Binding-site contacts:
Ligand atom O1B contacts residue TYR324 of chain 2.A at 3.4 Å (h-bond).
Ligand atom NH1 contacts residue ARG75 of chain 2.A at 3.3 Å (salt-bridge).
Ligand atom O1A contacts residue TYR324 of chain 2.A at 3.4 Å (h-bond).
Ligand atom C11 contacts residue TRP98 of chain 2.A at 3.7 Å (hydrophobic).
Ligand atom C3 contacts residue TYR324 of chain 2.A at 3.1 Å (hydrophobic).
Ligand atom O8 contacts residue GLU196 of chain 2.A at 2.7 Å (salt-bridge).
Ligand atom NE contacts residue ASP70 of chain 2.A at 2.9 Å (salt-bridge).
Ligand atom O8 contacts residue GLU197 of chain 2.A at 3.8 Å.
Ligand atom C4 contacts residue TYR324 of chain 2.A at 3.8 Å (hydrophobic).
Ligand atom O1B contacts residue ARG290 of chain 2.A at 2.8 Å (salt-bridge).
Ligand atom NE contacts residue GLU38 of chain 2.A at 3.3 Å (salt-bridge).
Ligand atom O6 contacts residue TYR324 of chain 2.A at 3.2 Å (h-bond).
Ligand atom C1 contacts residue ARG290 of chain 2.A at 3.5 Å.
Ligand atom O9 contacts residue GLU196 of chain 2.A at 2.6 Å (salt-bridge).
Ligand atom O8 contacts residue ARG212 of chain 2.A at 3.4 Å.
Ligand atom O1B contacts residue ARG212 of chain 2.A at 3.3 Å (salt-bridge).
Ligand atom C11 contacts residue ILE142 of chain 2.A at 3.8 Å (hydrophobic).
Ligand atom C2 contacts residue TYR324 of chain 2.A at 2.8 Å (hydrophobic).
Ligand atom O9 contacts residue ALA166 of chain 2.A at 3.4 Å.
Ligand atom C9 contacts residue GLU196 of chain 2.A at 3.4 Å.
Ligand atom CZ contacts residue TRP98 of chain 2.A at 3.5 Å (hydrophobic).
Ligand atom O1A contacts residue ARG37 of chain 2.A at 2.8 Å (salt-bridge).
Ligand atom C8 contacts residue ARG212 of chain 2.A at 3.5 Å.
Ligand atom NH1 contacts residue ASP70 of chain 2.A at 2.9 Å (salt-bridge).
Ligand atom NH2 contacts residue GLU147 of chain 2.A at 3.0 Å (salt-bridge).
Ligand atom O1A contacts residue ARG290 of chain 2.A at 2.9 Å (salt-bridge).
Ligand atom NH2 contacts residue TRP98 of chain 2.A at 3.1 Å (h-bond).
Ligand atom C8 contacts residue GLU196 of chain 2.A at 3.5 Å.
Ligand atom NH1 contacts residue TRP98 of chain 2.A at 2.9 Å (h-bond).
Ligand atom O9 contacts residue ARG144 of chain 2.A at 3.4 Å (salt-bridge).
Ligand atom O10 contacts residue ASP70 of chain 2.A at 3.5 Å.
Ligand atom C3 contacts residue GLU38 of chain 2.A at 3.6 Å.
Ligand atom CZ contacts residue GLU38 of chain 2.A at 3.7 Å.
Ligand atom C4 contacts residue ASP70 of chain 2.A at 3.6 Å.
Ligand atom C9 contacts residue ALA166 of chain 2.A at 3.7 Å (hydrophobic).
Ligand atom O10 contacts residue ARG71 of chain 2.A at 2.8 Å (salt-bridge).
Ligand atom C6 contacts residue TYR324 of chain 2.A at 3.7 Å (hydrophobic).
Ligand atom C1 contacts residue TYR324 of chain 2.A at 3.0 Å (hydrophobic).
Ligand atom C3 contacts residue ASP70 of chain 2.A at 3.4 Å.
Ligand atom C6 contacts residue GLU197 of chain 2.A at 3.6 Å.

Sequence of chain 2.A:
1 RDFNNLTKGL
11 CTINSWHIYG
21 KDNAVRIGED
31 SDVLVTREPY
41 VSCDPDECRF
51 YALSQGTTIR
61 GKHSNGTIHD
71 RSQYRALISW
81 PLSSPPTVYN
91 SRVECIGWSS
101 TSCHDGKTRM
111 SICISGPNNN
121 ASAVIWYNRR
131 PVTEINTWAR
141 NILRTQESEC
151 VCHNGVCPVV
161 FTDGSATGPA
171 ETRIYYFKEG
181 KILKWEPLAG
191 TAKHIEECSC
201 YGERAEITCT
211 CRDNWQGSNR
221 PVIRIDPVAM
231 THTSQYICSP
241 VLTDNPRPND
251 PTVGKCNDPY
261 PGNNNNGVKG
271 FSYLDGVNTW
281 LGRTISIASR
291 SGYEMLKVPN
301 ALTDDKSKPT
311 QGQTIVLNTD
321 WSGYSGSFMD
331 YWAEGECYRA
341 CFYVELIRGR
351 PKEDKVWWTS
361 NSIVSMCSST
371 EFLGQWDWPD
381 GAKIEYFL

A protein and the small-molecule ligand that binds it are described below.
Small molecule (SMILES): [H]/N=C(\N)N[C@H]1C=C(C(=O)O)O[C@@H]([C@H](O)[C@H](O)CO)[C@@H]1NC(C)=O